Sequence of chain 1.C:
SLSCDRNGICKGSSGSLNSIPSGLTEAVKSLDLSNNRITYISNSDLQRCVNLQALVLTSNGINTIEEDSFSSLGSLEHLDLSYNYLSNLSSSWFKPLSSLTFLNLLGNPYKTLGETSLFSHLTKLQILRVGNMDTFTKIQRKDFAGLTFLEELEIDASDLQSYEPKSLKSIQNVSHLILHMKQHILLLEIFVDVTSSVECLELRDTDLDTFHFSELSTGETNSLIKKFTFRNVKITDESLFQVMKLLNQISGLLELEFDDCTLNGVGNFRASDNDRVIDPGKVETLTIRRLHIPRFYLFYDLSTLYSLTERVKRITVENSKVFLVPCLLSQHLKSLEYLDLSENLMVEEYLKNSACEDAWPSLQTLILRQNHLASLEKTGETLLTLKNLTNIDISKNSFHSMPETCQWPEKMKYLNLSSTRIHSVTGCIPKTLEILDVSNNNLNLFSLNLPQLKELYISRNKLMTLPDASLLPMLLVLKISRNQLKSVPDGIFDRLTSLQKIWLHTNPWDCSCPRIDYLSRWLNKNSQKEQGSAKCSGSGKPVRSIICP

A small-molecule ligand and the protein it binds are described below.
Small molecule (SMILES): CC(=O)N[C@H]1[C@H](O[C@H]2[C@H](O)[C@@H](NC(C)=O)CO[C@@H]2CO)O[C@H](CO)[C@@H](O)[C@@H]1O

Binding-site contacts:
Ligand atom O5 contacts residue ASP463 of chain 1.C at 4.5 Å.
Ligand atom C5 contacts residue ASN442 of chain 1.C at 3.5 Å.
Ligand atom O6 contacts residue ARG395 of chain 1.C at 3.7 Å.
Ligand atom C8 contacts residue LYS422 of chain 1.C at 3.5 Å.
Ligand atom N2 contacts residue ASN442 of chain 1.C at 3.0 Å (h-bond).
Ligand atom O7 contacts residue ASP463 of chain 1.C at 3.8 Å.
Ligand atom C3 contacts residue ASP463 of chain 1.C at 3.8 Å.
Ligand atom O5 contacts residue ASP419 of chain 1.C at 4.2 Å.
Ligand atom O7 contacts residue TYR440 of chain 1.C at 3.8 Å.
Ligand atom O5 contacts residue SER444 of chain 1.C at 4.2 Å.
Ligand atom C2 contacts residue TYR440 of chain 1.C at 3.9 Å (hydrophobic).
Ligand atom C1 contacts residue TYR440 of chain 1.C at 4.0 Å (hydrophobic).
Ligand atom C3 contacts residue ASN442 of chain 1.C at 3.8 Å.
Ligand atom C1 contacts residue SER444 of chain 1.C at 4.2 Å.
Ligand atom C7 contacts residue TYR440 of chain 1.C at 3.6 Å (hydrophobic).
Ligand atom C7 contacts residue ASP463 of chain 1.C at 3.7 Å.
Ligand atom C6 contacts residue ARG395 of chain 1.C at 4.0 Å.
Ligand atom C5 contacts residue SER421 of chain 1.C at 4.3 Å.
Ligand atom O6 contacts residue SER444 of chain 1.C at 4.3 Å.
Ligand atom C6 contacts residue LYS422 of chain 1.C at 4.4 Å.
Ligand atom N2 contacts residue ASP463 of chain 1.C at 2.6 Å (salt-bridge).
Ligand atom N2 contacts residue TYR440 of chain 1.C at 3.9 Å.
Ligand atom C2 contacts residue ASP463 of chain 1.C at 3.3 Å.
Ligand atom C2 contacts residue ASN442 of chain 1.C at 2.4 Å.
Ligand atom O7 contacts residue TYR483 of chain 1.C at 3.9 Å.
Ligand atom C7 contacts residue LYS422 of chain 1.C at 4.3 Å.
Ligand atom C1 contacts residue ASP463 of chain 1.C at 3.2 Å.
Ligand atom C7 contacts residue ASN442 of chain 1.C at 3.8 Å.
Ligand atom O7 contacts residue LYS422 of chain 1.C at 4.0 Å.
Ligand atom C8 contacts residue TYR440 of chain 1.C at 3.3 Å (hydrophobic).
Ligand atom C1 contacts residue ASN442 of chain 1.C at 1.5 Å.
Ligand atom C5 contacts residue SER444 of chain 1.C at 4.5 Å.
Ligand atom C4 contacts residue ASN442 of chain 1.C at 4.1 Å.
Ligand atom O5 contacts residue ASN442 of chain 1.C at 2.2 Å (h-bond).
Ligand atom C8 contacts residue ASN442 of chain 1.C at 4.2 Å.
Ligand atom O5 contacts residue SER421 of chain 1.C at 3.7 Å.
Ligand atom O6 contacts residue SER421 of chain 1.C at 2.7 Å (h-bond).
Ligand atom O6 contacts residue LYS422 of chain 1.C at 3.7 Å.
Ligand atom O7 contacts residue ILE461 of chain 1.C at 4.3 Å.
Ligand atom C6 contacts residue SER421 of chain 1.C at 3.7 Å.